Binding-site contacts:
Ligand atom C7 contacts residue ASN649 of chain 1.A at 3.4 Å.
Ligand atom C5 contacts residue ASN649 of chain 1.A at 3.6 Å.
Ligand atom N2 contacts residue ASN649 of chain 1.A at 2.9 Å (h-bond).
Ligand atom C1 contacts residue ASN649 of chain 1.A at 1.4 Å.
Ligand atom O5 contacts residue ASN649 of chain 1.A at 2.4 Å (h-bond).
Ligand atom C3 contacts residue ASN649 of chain 1.A at 3.8 Å.
Ligand atom C8 contacts residue ASN649 of chain 1.A at 3.6 Å.
Ligand atom C2 contacts residue ASN649 of chain 1.A at 2.5 Å.
Ligand atom O7 contacts residue ASN649 of chain 1.A at 4.1 Å.
Ligand atom C4 contacts residue ASN649 of chain 1.A at 4.2 Å.

This protein binds this small molecule.
Small molecule (SMILES): CC(=O)N[C@@H]1[C@@H](O)[C@H](O)[C@@H](CO)O[C@H]1O

Sequence of chain 1.A:
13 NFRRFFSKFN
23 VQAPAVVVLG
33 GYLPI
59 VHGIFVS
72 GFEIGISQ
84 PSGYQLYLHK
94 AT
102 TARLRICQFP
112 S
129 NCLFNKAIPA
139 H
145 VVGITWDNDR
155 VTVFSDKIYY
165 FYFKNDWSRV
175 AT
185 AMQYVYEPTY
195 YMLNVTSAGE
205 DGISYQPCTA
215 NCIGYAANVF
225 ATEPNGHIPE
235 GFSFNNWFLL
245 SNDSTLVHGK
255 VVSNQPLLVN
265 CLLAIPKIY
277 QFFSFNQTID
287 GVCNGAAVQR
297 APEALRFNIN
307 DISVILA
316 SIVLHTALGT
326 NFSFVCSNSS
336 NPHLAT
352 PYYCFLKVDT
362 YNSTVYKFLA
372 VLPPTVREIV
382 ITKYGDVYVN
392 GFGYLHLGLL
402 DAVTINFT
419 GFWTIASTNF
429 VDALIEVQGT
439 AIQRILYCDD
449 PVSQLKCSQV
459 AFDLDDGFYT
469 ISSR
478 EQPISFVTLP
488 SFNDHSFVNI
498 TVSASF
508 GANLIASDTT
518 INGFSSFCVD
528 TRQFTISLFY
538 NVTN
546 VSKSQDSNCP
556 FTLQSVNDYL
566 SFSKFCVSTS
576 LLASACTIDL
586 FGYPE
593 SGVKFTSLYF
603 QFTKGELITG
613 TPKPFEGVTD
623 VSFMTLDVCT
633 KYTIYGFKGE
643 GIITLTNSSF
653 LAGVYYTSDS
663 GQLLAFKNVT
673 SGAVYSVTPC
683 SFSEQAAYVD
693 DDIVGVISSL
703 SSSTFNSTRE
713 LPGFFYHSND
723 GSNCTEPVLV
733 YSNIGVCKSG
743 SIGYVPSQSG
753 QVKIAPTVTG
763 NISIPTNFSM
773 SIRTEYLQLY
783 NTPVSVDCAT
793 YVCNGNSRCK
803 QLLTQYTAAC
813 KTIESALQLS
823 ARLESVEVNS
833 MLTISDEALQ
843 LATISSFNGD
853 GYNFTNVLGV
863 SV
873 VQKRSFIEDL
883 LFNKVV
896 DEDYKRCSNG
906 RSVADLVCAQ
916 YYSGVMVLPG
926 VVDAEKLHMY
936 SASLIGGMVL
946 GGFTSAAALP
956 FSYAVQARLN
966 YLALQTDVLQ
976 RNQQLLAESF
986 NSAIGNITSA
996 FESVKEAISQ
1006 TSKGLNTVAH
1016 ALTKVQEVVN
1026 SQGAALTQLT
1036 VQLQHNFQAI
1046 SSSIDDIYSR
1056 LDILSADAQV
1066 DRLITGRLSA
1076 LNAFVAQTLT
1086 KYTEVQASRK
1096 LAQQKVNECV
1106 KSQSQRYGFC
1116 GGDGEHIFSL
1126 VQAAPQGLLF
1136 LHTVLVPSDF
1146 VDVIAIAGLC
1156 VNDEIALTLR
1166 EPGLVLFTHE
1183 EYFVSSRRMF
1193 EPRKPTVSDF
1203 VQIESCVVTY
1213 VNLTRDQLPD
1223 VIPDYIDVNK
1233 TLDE